Sequence of chain 1.A:
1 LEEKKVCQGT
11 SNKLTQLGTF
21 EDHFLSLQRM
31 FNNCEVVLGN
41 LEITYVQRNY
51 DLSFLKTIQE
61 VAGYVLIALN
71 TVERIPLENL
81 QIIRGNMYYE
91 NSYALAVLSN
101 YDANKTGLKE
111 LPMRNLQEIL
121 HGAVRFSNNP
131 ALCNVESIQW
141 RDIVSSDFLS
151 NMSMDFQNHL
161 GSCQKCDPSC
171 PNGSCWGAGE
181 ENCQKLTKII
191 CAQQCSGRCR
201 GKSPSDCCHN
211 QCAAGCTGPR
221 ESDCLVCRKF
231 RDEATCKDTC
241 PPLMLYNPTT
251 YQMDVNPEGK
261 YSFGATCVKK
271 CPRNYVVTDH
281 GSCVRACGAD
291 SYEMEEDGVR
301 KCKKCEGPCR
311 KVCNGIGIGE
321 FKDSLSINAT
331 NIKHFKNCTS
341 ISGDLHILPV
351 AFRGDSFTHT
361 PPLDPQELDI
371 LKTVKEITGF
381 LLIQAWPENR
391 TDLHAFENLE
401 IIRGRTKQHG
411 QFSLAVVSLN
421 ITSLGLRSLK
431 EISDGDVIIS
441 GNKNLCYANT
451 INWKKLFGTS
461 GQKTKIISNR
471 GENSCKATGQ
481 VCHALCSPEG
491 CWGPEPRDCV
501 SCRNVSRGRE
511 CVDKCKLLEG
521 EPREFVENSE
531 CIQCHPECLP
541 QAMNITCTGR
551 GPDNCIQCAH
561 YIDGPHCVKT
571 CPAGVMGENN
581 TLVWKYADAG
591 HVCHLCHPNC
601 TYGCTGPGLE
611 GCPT

Binding-site contacts:
Ligand atom O7 contacts residue ASN328 of chain 1.A at 3.5 Å (h-bond).
Ligand atom C1 contacts residue ASN331 of chain 1.A at 4.0 Å.
Ligand atom C6 contacts residue ASN331 of chain 1.A at 3.7 Å.
Ligand atom C3 contacts residue THR360 of chain 1.A at 3.8 Å.
Ligand atom C2 contacts residue THR360 of chain 1.A at 4.0 Å.
Ligand atom C7 contacts residue ASN328 of chain 1.A at 3.3 Å.
Ligand atom C2 contacts residue SER324 of chain 1.A at 3.7 Å.
Ligand atom N2 contacts residue THR358 of chain 1.A at 3.3 Å (h-bond).
Ligand atom C5 contacts residue ASN328 of chain 1.A at 3.7 Å.
Ligand atom C8 contacts residue THR358 of chain 1.A at 3.7 Å.
Ligand atom C1 contacts residue SER326 of chain 1.A at 4.1 Å.
Ligand atom O5 contacts residue ASN331 of chain 1.A at 3.4 Å (h-bond).
Ligand atom C3 contacts residue THR358 of chain 1.A at 4.0 Å.
Ligand atom C1 contacts residue SER324 of chain 1.A at 4.1 Å.
Ligand atom O6 contacts residue ASN331 of chain 1.A at 3.4 Å.
Ligand atom N2 contacts residue ASN328 of chain 1.A at 2.9 Å (h-bond).
Ligand atom C8 contacts residue ASP355 of chain 1.A at 3.7 Å.
Ligand atom O5 contacts residue ASN328 of chain 1.A at 2.4 Å (h-bond).
Ligand atom C8 contacts residue VAL350 of chain 1.A at 4.1 Å (hydrophobic).
Ligand atom O5 contacts residue THR330 of chain 1.A at 4.1 Å.
Ligand atom O7 contacts residue SER324 of chain 1.A at 3.8 Å.
Ligand atom C1 contacts residue ASN328 of chain 1.A at 1.4 Å.
Ligand atom N2 contacts residue THR360 of chain 1.A at 3.8 Å.
Ligand atom C2 contacts residue ASN328 of chain 1.A at 2.5 Å.
Ligand atom C6 contacts residue THR330 of chain 1.A at 3.8 Å.
Ligand atom O6 contacts residue PHE321 of chain 1.A at 3.5 Å.
Ligand atom C7 contacts residue LEU325 of chain 1.A at 4.1 Å (hydrophobic).
Ligand atom C7 contacts residue THR358 of chain 1.A at 3.9 Å.
Ligand atom C3 contacts residue ASN328 of chain 1.A at 3.8 Å.
Ligand atom C1 contacts residue THR360 of chain 1.A at 3.7 Å.
Ligand atom O7 contacts residue SER326 of chain 1.A at 3.2 Å (h-bond).
Ligand atom O3 contacts residue SER324 of chain 1.A at 4.2 Å.
Ligand atom O5 contacts residue SER324 of chain 1.A at 3.7 Å.
Ligand atom C4 contacts residue SER324 of chain 1.A at 3.8 Å.
Ligand atom O6 contacts residue SER324 of chain 1.A at 3.5 Å (h-bond).
Ligand atom C7 contacts residue SER326 of chain 1.A at 4.2 Å.
Ligand atom C5 contacts residue THR330 of chain 1.A at 4.0 Å.
Ligand atom O3 contacts residue THR358 of chain 1.A at 3.4 Å.
Ligand atom C8 contacts residue LEU325 of chain 1.A at 3.9 Å (hydrophobic).
Ligand atom O7 contacts residue LEU325 of chain 1.A at 3.0 Å (h-bond).

The protein below binds the small molecule below.
Small molecule (SMILES): CC(=O)N[C@@H]1[C@@H](O)[C@H](O)[C@@H](CO)O[C@H]1O